This small molecule binds to this protein.
Small molecule (SMILES): CC(C)C[C@H](NC(=O)[C@H](C)NC(=O)[C@H](CC1=c2ccccc2=NC1)NC(=O)[C@H](Cc1ccc(O)cc1)NC(=O)[C@H](CCC(=O)O)NC(=O)[C@H](C)NC(=O)[C@H](Cc1ccccc1)NC(=O)[C@H](CO)NC(=O)[C@@H](N)[C@@H](C)O)C(=O)N[C@@H](CC(C)C)C(=O)N[C@H](C=O)CO

Sequence of chain 2.O:
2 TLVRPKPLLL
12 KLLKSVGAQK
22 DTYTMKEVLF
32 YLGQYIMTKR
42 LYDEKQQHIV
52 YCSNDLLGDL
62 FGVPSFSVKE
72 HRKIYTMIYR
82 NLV

Binding-site contacts:
Ligand atom OG contacts residue PHE31 of chain 2.O at 3.4 Å.
Ligand atom CB contacts residue PHE31 of chain 2.O at 3.6 Å (hydrophobic).
Ligand atom C contacts residue VAL69 of chain 1.O at 3.7 Å (hydrophobic).
Ligand atom N contacts residue GLN35 of chain 2.O at 3.6 Å (h-bond).
Ligand atom CD2 contacts residue HIS72 of chain 1.O at 3.2 Å.
Ligand atom NE1 contacts residue LEU30 of chain 1.O at 2.9 Å (h-bond).
Ligand atom CB contacts residue VAL69 of chain 1.O at 3.6 Å (hydrophobic).
Ligand atom CD2 contacts residue MET38 of chain 1.O at 3.3 Å (hydrophobic).
Ligand atom NE1 contacts residue GLY34 of chain 1.O at 3.5 Å.
Ligand atom CE1 contacts residue VAL69 of chain 1.O at 3.5 Å (hydrophobic).
Ligand atom CE1 contacts residue ILE37 of chain 1.O at 3.5 Å (hydrophobic).
Ligand atom N contacts residue GLN35 of chain 2.O at 2.9 Å (h-bond).
Ligand atom CZ2 contacts residue LEU33 of chain 1.O at 3.4 Å (hydrophobic).
Ligand atom CA contacts residue GLN48 of chain 1.O at 3.5 Å.
Ligand atom CZ3 contacts residue ILE75 of chain 1.O at 3.7 Å (hydrophobic).
Ligand atom CA contacts residue TYR76 of chain 1.O at 3.4 Å (hydrophobic).
Ligand atom CA contacts residue GLN48 of chain 1.O at 3.5 Å.
Ligand atom N contacts residue GLN48 of chain 1.O at 3.0 Å (h-bond).
Ligand atom N contacts residue VAL69 of chain 1.O at 3.7 Å.
Ligand atom C contacts residue TYR76 of chain 1.O at 3.3 Å (hydrophobic).
Ligand atom CH2 contacts residue LEU33 of chain 1.O at 3.4 Å (hydrophobic).
Ligand atom CB contacts residue GLN48 of chain 1.O at 3.4 Å.
Ligand atom N contacts residue TYR32 of chain 2.O at 3.7 Å.
Ligand atom C contacts residue TYR32 of chain 2.O at 3.7 Å (hydrophobic).
Ligand atom O contacts residue HIS72 of chain 1.O at 3.3 Å.
Ligand atom C contacts residue HIS72 of chain 1.O at 3.5 Å.
Ligand atom CZ contacts residue ILE37 of chain 1.O at 3.5 Å (hydrophobic).
Ligand atom CE2 contacts residue GLY34 of chain 1.O at 3.7 Å.
Ligand atom CE2 contacts residue GLY34 of chain 1.O at 3.6 Å.
Ligand atom O contacts residue TYR76 of chain 1.O at 2.7 Å (h-bond).
Ligand atom CD1 contacts residue GLN48 of chain 1.O at 3.6 Å.
Ligand atom O contacts residue LEU30 of chain 1.O at 3.6 Å.
Ligand atom CZ2 contacts residue GLY34 of chain 1.O at 3.7 Å.
Ligand atom CE2 contacts residue MET38 of chain 1.O at 3.4 Å (hydrophobic).
Ligand atom CB contacts residue GLN35 of chain 2.O at 3.4 Å.
Ligand atom CE1 contacts residue LYS70 of chain 1.O at 3.4 Å.
Ligand atom CB contacts residue GLN35 of chain 2.O at 3.5 Å.
Ligand atom O contacts residue PHE31 of chain 2.O at 3.7 Å.
Ligand atom CB contacts residue TYR32 of chain 2.O at 3.4 Å (hydrophobic).
Ligand atom CE1 contacts residue VAL51 of chain 1.O at 3.7 Å (hydrophobic).

Sequence of chain 1.O:
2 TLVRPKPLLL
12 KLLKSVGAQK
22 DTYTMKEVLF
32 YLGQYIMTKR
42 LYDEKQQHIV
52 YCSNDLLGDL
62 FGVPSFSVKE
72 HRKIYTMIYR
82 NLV